Sequence of chain 1.A:
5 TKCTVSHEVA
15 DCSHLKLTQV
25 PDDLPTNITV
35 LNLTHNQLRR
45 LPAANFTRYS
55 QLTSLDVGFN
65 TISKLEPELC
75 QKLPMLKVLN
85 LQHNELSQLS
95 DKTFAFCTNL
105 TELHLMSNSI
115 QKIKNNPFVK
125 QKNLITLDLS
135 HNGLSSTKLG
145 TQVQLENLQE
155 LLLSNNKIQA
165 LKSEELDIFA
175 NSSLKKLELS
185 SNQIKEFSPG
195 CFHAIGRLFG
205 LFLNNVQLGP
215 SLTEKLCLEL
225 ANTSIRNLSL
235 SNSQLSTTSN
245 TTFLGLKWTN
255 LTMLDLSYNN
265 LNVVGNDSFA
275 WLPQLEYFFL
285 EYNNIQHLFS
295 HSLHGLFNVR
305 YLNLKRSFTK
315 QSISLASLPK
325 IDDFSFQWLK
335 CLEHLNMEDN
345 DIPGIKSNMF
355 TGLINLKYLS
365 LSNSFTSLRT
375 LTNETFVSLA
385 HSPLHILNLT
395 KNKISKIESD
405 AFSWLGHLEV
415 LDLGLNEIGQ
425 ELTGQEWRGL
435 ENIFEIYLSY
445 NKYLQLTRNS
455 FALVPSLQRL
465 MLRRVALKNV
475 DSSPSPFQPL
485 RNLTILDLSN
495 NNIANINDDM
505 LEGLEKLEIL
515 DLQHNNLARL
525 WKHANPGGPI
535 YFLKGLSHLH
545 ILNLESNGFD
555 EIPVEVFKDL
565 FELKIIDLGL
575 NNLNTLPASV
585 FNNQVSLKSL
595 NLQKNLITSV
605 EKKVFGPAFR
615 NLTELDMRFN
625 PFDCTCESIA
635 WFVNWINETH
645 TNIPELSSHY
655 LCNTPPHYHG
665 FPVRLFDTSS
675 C

The small molecule below binds the protein below.
Small molecule (SMILES): CC(=O)N[C@H]1[C@H](O[C@H]2[C@H](O)[C@@H](NC(C)=O)CO[C@@H]2CO)O[C@H](CO)[C@@H](O)[C@@H]1O

Binding-site contacts:
Ligand atom C7 contacts residue GLU12 of chain 1.A at 3.9 Å.
Ligand atom C8 contacts residue ASN31 of chain 1.A at 4.0 Å.
Ligand atom C7 contacts residue ASN31 of chain 1.A at 3.9 Å.
Ligand atom C1 contacts residue GLU12 of chain 1.A at 4.4 Å.
Ligand atom C3 contacts residue ASN31 of chain 1.A at 3.8 Å.
Ligand atom C6 contacts residue PRO29 of chain 1.A at 4.3 Å (hydrophobic).
Ligand atom C8 contacts residue GLU12 of chain 1.A at 3.8 Å.
Ligand atom N2 contacts residue GLU12 of chain 1.A at 3.6 Å.
Ligand atom N2 contacts residue ASN31 of chain 1.A at 2.9 Å (h-bond).
Ligand atom O5 contacts residue ASN31 of chain 1.A at 2.4 Å (h-bond).
Ligand atom C1 contacts residue ASN31 of chain 1.A at 1.5 Å.
Ligand atom C5 contacts residue ASN31 of chain 1.A at 3.7 Å.
Ligand atom C4 contacts residue ASN31 of chain 1.A at 4.3 Å.
Ligand atom C2 contacts residue ASN31 of chain 1.A at 2.5 Å.
Ligand atom O6 contacts residue ASN31 of chain 1.A at 4.2 Å.
Ligand atom O5 contacts residue PRO29 of chain 1.A at 4.0 Å.
Ligand atom O6 contacts residue PRO29 of chain 1.A at 4.3 Å.